This small molecule binds to this protein.
Small molecule (SMILES): O=C(NCc1cccnc1)Nc1ccc(CN2C(=O)c3ccccc3C2=O)cc1

Binding-site contacts:
Ligand atom C7 contacts residue TYR18 of chain 1.C at 3.5 Å (hydrophobic).
Ligand atom C16 contacts residue ASP219 of chain 1.D at 3.2 Å.
Ligand atom C22 contacts residue ILE309 of chain 1.D at 3.6 Å (hydrophobic).
Ligand atom C1 contacts residue VAL242 of chain 1.D at 3.7 Å (hydrophobic).
Ligand atom C26 contacts residue PRO307 of chain 1.D at 3.4 Å (hydrophobic).
Ligand atom C3 contacts residue SER275 of chain 1.D at 3.6 Å.
Ligand atom N14 contacts residue PHE193 of chain 1.D at 3.7 Å.
Ligand atom C3 contacts residue PHE193 of chain 1.D at 3.4 Å (hydrophobic).
Ligand atom C16 contacts residue PHE193 of chain 1.D at 3.7 Å (hydrophobic).
Ligand atom C13 contacts residue PHE193 of chain 1.D at 3.6 Å (hydrophobic).
Ligand atom C16 contacts residue TYR18 of chain 1.C at 3.5 Å (hydrophobic).
Ligand atom C8 contacts residue SER275 of chain 1.D at 3.7 Å.
Ligand atom C8 contacts residue ILE351 of chain 1.D at 3.6 Å (hydrophobic).
Ligand atom O29 contacts residue ALA379 of chain 1.D at 3.3 Å.
Ligand atom C6 contacts residue TYR18 of chain 1.C at 3.6 Å (hydrophobic).
Ligand atom C11 contacts residue HIS191 of chain 1.D at 3.2 Å.
Ligand atom C17 contacts residue PHE193 of chain 1.D at 3.8 Å (hydrophobic).
Ligand atom C6 contacts residue ARG311 of chain 1.D at 3.3 Å.
Ligand atom N4 contacts residue PHE193 of chain 1.D at 3.6 Å.
Ligand atom N4 contacts residue ALA244 of chain 1.D at 3.3 Å.
Ligand atom C13 contacts residue TYR18 of chain 1.C at 3.8 Å (hydrophobic).
Ligand atom C3 contacts residue ALA244 of chain 1.D at 3.6 Å (hydrophobic).
Ligand atom C23 contacts residue ILE309 of chain 1.D at 3.6 Å (hydrophobic).
Ligand atom C18 contacts residue TYR188 of chain 1.D at 3.7 Å (hydrophobic).
Ligand atom O5 contacts residue SER275 of chain 1.D at 2.9 Å (h-bond).
Ligand atom O28 contacts residue VAL242 of chain 1.D at 3.5 Å.
Ligand atom O5 contacts residue ARG311 of chain 1.D at 3.7 Å.
Ligand atom N14 contacts residue TYR18 of chain 1.C at 3.7 Å.
Ligand atom C17 contacts residue TYR18 of chain 1.C at 3.5 Å (hydrophobic).
Ligand atom C12 contacts residue HIS191 of chain 1.D at 3.4 Å.
Ligand atom C13 contacts residue ARG311 of chain 1.D at 3.3 Å.
Ligand atom C25 contacts residue PRO307 of chain 1.D at 3.8 Å (hydrophobic).
Ligand atom C15 contacts residue ARG196 of chain 1.D at 3.8 Å.
Ligand atom C27 contacts residue ARG349 of chain 1.D at 3.7 Å.
Ligand atom C17 contacts residue ASP219 of chain 1.D at 3.1 Å.
Ligand atom C15 contacts residue PHE193 of chain 1.D at 3.7 Å (hydrophobic).
Ligand atom O5 contacts residue PHE193 of chain 1.D at 3.3 Å.
Ligand atom C12 contacts residue VAL242 of chain 1.D at 3.8 Å (hydrophobic).
Ligand atom C9 contacts residue ILE351 of chain 1.D at 3.5 Å (hydrophobic).
Ligand atom C7 contacts residue PHE193 of chain 1.D at 3.8 Å (hydrophobic).

Sequence of chain 1.C:
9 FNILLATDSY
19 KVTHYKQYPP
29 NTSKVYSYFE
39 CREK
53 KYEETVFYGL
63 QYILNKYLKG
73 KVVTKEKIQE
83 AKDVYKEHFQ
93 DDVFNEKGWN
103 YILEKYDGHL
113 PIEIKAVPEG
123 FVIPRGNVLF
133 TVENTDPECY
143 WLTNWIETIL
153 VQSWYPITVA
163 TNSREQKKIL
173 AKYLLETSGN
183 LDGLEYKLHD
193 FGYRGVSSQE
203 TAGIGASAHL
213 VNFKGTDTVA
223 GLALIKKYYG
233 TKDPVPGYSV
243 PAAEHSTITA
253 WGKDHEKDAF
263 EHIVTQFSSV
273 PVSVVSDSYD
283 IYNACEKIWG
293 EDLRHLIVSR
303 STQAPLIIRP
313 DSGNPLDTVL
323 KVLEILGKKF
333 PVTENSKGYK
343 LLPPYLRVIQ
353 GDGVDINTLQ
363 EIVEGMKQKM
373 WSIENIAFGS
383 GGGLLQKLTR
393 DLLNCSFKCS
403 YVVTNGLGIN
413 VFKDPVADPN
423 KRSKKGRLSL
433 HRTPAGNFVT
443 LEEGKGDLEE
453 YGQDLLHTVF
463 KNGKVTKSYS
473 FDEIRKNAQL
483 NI

Sequence of chain 1.D:
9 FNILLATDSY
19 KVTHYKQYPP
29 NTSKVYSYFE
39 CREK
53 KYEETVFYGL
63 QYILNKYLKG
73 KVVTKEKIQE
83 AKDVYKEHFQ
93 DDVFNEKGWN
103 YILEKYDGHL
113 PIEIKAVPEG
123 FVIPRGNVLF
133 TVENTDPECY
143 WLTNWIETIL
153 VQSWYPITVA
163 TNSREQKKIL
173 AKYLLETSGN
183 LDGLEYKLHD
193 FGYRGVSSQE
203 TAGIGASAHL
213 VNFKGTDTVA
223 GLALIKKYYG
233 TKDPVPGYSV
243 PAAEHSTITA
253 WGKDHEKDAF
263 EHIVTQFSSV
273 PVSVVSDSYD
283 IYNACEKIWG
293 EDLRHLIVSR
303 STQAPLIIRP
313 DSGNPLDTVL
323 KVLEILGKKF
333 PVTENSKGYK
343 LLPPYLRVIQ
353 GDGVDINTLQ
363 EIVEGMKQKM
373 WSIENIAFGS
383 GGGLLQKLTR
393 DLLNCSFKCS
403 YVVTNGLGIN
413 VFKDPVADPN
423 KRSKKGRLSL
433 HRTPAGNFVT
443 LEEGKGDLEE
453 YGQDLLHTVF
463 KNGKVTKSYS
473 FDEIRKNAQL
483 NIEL